Sequence of chain 1.A:
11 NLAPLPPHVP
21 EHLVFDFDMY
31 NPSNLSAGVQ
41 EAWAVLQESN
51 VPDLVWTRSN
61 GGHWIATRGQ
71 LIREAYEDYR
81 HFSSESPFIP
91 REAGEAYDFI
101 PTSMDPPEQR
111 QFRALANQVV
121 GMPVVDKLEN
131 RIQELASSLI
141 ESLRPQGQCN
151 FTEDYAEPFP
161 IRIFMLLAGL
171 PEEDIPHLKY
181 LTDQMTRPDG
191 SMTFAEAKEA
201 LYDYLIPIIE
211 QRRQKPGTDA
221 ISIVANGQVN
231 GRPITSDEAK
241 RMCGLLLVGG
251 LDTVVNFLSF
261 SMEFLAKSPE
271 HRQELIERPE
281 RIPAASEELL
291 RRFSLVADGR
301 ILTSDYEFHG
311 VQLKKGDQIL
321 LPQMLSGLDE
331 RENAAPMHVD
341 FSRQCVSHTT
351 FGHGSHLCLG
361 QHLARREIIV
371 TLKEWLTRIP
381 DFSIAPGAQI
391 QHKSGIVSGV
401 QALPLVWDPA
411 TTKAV

This protein binds this small molecule.
Small molecule (SMILES): CC1(C)[C@H]2CC(=O)[C@]1(C)C[C@H]2O

Binding-site contacts:
Ligand atom C8 contacts residue VAL296 of chain 1.A at 4.1 Å (hydrophobic).
Ligand atom C5 contacts residue HEM1 of chain 1.I at 4.1 Å.
Ligand atom C9 contacts residue VAL296 of chain 1.A at 4.0 Å (hydrophobic).
Ligand atom O2 contacts residue PHE88 of chain 1.A at 4.1 Å.
Ligand atom O5 contacts residue HEM1 of chain 1.I at 3.0 Å.
Ligand atom C3 contacts residue PHE88 of chain 1.A at 4.0 Å (hydrophobic).
Ligand atom O2 contacts residue CAM1 of chain 1.J at 3.1 Å.
Ligand atom O5 contacts residue GLY249 of chain 1.A at 3.8 Å.
Ligand atom C8 contacts residue ILE396 of chain 1.A at 4.2 Å (hydrophobic).
Ligand atom C10 contacts residue ILE396 of chain 1.A at 4.3 Å (hydrophobic).
Ligand atom C3 contacts residue TYR97 of chain 1.A at 3.5 Å (hydrophobic).
Ligand atom C4 contacts residue HEM1 of chain 1.I at 4.2 Å.
Ligand atom C2 contacts residue PHE88 of chain 1.A at 4.2 Å (hydrophobic).
Ligand atom C9 contacts residue THR253 of chain 1.A at 4.3 Å.
Ligand atom O5 contacts residue LEU245 of chain 1.A at 4.5 Å.
Ligand atom C1 contacts residue CAM1 of chain 1.J at 4.4 Å.
Ligand atom C5 contacts residue GLY249 of chain 1.A at 4.3 Å.
Ligand atom O2 contacts residue TYR97 of chain 1.A at 3.5 Å (h-bond).
Ligand atom C3 contacts residue THR102 of chain 1.A at 3.9 Å.
Ligand atom C10 contacts residue VAL397 of chain 1.A at 3.1 Å (hydrophobic).
Ligand atom C8 contacts residue ASP298 of chain 1.A at 3.6 Å.
Ligand atom C8 contacts residue HEM1 of chain 1.I at 4.1 Å.
Ligand atom C8 contacts residue PHE88 of chain 1.A at 4.3 Å (hydrophobic).
Ligand atom C9 contacts residue HEM1 of chain 1.I at 3.8 Å.
Ligand atom C10 contacts residue CAM1 of chain 1.J at 3.2 Å.
Ligand atom C2 contacts residue CAM1 of chain 1.J at 4.2 Å.
Ligand atom C6 contacts residue GLY249 of chain 1.A at 4.1 Å.
Ligand atom C5 contacts residue LEU245 of chain 1.A at 4.1 Å (hydrophobic).
Ligand atom C2 contacts residue TYR97 of chain 1.A at 3.9 Å (hydrophobic).